This small molecule binds to this protein.
Small molecule (SMILES): CC(C)(N)c1ccc(-c2nc(Nc3ccc(CCN4CCOCC4)cc3)ncc2Cl)cc1

Sequence of chain 2.A:
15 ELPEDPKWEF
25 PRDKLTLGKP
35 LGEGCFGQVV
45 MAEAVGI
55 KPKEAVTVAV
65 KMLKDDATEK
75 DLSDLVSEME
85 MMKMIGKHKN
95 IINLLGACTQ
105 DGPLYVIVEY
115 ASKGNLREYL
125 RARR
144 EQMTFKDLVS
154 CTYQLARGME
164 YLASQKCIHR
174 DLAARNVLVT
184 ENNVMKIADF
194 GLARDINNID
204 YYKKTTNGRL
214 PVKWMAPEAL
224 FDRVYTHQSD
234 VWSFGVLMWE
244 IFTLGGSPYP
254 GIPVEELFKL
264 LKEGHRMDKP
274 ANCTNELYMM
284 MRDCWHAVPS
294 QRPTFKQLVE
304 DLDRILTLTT

Binding-site contacts:
Ligand atom C6 contacts residue ALA63 of chain 2.A at 3.5 Å (hydrophobic).
Ligand atom N24 contacts residue GLY38 of chain 2.A at 3.5 Å.
Ligand atom C23 contacts residue ASP192 of chain 2.A at 3.0 Å.
Ligand atom C26 contacts residue LEU35 of chain 2.A at 3.7 Å (hydrophobic).
Ligand atom C2 contacts residue ALA115 of chain 2.A at 3.6 Å (hydrophobic).
Ligand atom C32 contacts residue LYS33 of chain 2.A at 3.9 Å.
Ligand atom N3 contacts residue LEU181 of chain 2.A at 3.7 Å.
Ligand atom N19 contacts residue ALA115 of chain 2.A at 2.6 Å (h-bond).
Ligand atom C6 contacts residue GLU113 of chain 2.A at 3.5 Å.
Ligand atom N19 contacts residue TYR114 of chain 2.A at 3.7 Å.
Ligand atom N1 contacts residue TYR114 of chain 2.A at 3.9 Å.
Ligand atom C22 contacts residue GLU37 of chain 2.A at 3.4 Å.
Ligand atom C17 contacts residue LEU35 of chain 2.A at 4.0 Å (hydrophobic).
Ligand atom C2 contacts residue LEU35 of chain 2.A at 3.7 Å (hydrophobic).
Ligand atom C17 contacts residue GLY118 of chain 2.A at 4.0 Å.
Ligand atom C2 contacts residue LEU181 of chain 2.A at 4.0 Å (hydrophobic).
Ligand atom C7 contacts residue LEU181 of chain 2.A at 4.0 Å (hydrophobic).
Ligand atom CL20 contacts residue VAL112 of chain 2.A at 3.7 Å.
Ligand atom C14 contacts residue GLY118 of chain 2.A at 4.0 Å.
Ligand atom C12 contacts residue LEU181 of chain 2.A at 3.9 Å (hydrophobic).
Ligand atom C18 contacts residue GLY118 of chain 2.A at 4.0 Å.
Ligand atom C6 contacts residue LEU181 of chain 2.A at 3.5 Å (hydrophobic).
Ligand atom N1 contacts residue ALA115 of chain 2.A at 3.2 Å (h-bond).
Ligand atom C5 contacts residue LEU181 of chain 2.A at 3.2 Å (hydrophobic).
Ligand atom N3 contacts residue LEU35 of chain 2.A at 4.0 Å.
Ligand atom C6 contacts residue ALA115 of chain 2.A at 4.0 Å (hydrophobic).
Ligand atom C14 contacts residue SER116 of chain 2.A at 4.0 Å.
Ligand atom N1 contacts residue LEU181 of chain 2.A at 3.9 Å.
Ligand atom C12 contacts residue ASP192 of chain 2.A at 3.7 Å.
Ligand atom N19 contacts residue LEU35 of chain 2.A at 3.9 Å.
Ligand atom C11 contacts residue ASP192 of chain 2.A at 3.2 Å.
Ligand atom C15 contacts residue GLY118 of chain 2.A at 4.0 Å.
Ligand atom C9 contacts residue VAL43 of chain 2.A at 4.0 Å (hydrophobic).
Ligand atom C14 contacts residue ALA115 of chain 2.A at 3.0 Å (hydrophobic).
Ligand atom C16 contacts residue GLY118 of chain 2.A at 4.0 Å.
Ligand atom N1 contacts residue LEU35 of chain 2.A at 4.0 Å.
Ligand atom CL20 contacts residue LEU181 of chain 2.A at 3.9 Å.
Ligand atom C4 contacts residue LEU181 of chain 2.A at 3.4 Å (hydrophobic).
Ligand atom C13 contacts residue ALA115 of chain 2.A at 3.1 Å (hydrophobic).
Ligand atom C22 contacts residue GLY38 of chain 2.A at 3.9 Å.